Sequence of chain 40.C:
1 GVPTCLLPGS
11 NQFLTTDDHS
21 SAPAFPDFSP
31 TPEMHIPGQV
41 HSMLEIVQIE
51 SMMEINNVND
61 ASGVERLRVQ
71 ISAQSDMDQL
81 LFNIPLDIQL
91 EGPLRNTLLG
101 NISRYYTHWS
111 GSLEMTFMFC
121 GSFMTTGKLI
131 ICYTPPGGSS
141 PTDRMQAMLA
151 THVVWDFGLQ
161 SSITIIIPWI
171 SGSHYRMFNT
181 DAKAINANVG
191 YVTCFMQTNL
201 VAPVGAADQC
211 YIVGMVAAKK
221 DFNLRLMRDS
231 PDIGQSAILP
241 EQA

This protein binds this small molecule.
Small molecule (SMILES): Cc1cc(CCCOc2c(C)cc(-c3noc(C(F)(F)F)n3)cc2C)on1

Sequence of chain 40.A:
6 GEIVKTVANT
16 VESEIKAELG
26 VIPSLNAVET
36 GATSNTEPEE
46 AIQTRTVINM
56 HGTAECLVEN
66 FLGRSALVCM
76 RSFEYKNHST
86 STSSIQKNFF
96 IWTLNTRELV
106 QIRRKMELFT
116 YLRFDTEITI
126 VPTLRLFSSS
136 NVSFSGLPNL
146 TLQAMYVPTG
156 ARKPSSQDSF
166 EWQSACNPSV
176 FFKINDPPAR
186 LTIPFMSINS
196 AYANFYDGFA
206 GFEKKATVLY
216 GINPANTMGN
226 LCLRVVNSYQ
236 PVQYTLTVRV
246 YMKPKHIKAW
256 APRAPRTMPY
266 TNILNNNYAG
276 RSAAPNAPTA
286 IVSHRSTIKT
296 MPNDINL

Binding-site contacts:
Ligand atom F3 contacts residue ALA149 of chain 40.A at 3.6 Å.
Ligand atom N1A contacts residue LEU226 of chain 40.A at 3.6 Å.
Ligand atom F3 contacts residue PRO173 of chain 40.A at 2.6 Å.
Ligand atom O1 contacts residue TYR197 of chain 40.A at 3.3 Å.
Ligand atom C6B contacts residue LEU99 of chain 40.A at 3.9 Å (hydrophobic).
Ligand atom C3A contacts residue LEU226 of chain 40.A at 3.8 Å (hydrophobic).
Ligand atom CM2 contacts residue ILE188 of chain 40.A at 3.6 Å (hydrophobic).
Ligand atom F1 contacts residue LEU186 of chain 40.A at 3.1 Å.
Ligand atom N2 contacts residue PHE119 of chain 40.A at 3.5 Å.
Ligand atom CM3 contacts residue THR101 of chain 40.A at 3.8 Å.
Ligand atom C5B contacts residue ILE123 of chain 40.A at 3.7 Å (hydrophobic).
Ligand atom N2 contacts residue TYR197 of chain 40.A at 3.4 Å.
Ligand atom CM4 contacts residue PRO173 of chain 40.A at 3.7 Å (hydrophobic).
Ligand atom C2A contacts residue LEU226 of chain 40.A at 3.8 Å (hydrophobic).
Ligand atom N3A contacts residue TYR151 of chain 40.A at 3.6 Å.
Ligand atom F2 contacts residue VAL175 of chain 40.A at 3.2 Å.
Ligand atom F3 contacts residue TYR151 of chain 40.A at 2.9 Å.
Ligand atom CM2 contacts residue MET191 of chain 40.A at 3.4 Å (hydrophobic).
Ligand atom F3 contacts residue SER174 of chain 40.A at 3.8 Å.
Ligand atom CM4 contacts residue ALA149 of chain 40.A at 3.6 Å (hydrophobic).
Ligand atom F3 contacts residue MET150 of chain 40.A at 3.8 Å.
Ligand atom CM6 contacts residue TRP97 of chain 40.A at 3.6 Å (hydrophobic).
Ligand atom F2 contacts residue SER174 of chain 40.A at 3.7 Å.
Ligand atom C4 contacts residue THR101 of chain 40.A at 3.8 Å.
Ligand atom CM4 contacts residue LEU186 of chain 40.A at 3.8 Å (hydrophobic).
Ligand atom C2B contacts residue LEU99 of chain 40.A at 3.4 Å (hydrophobic).
Ligand atom C3A contacts residue LEU186 of chain 40.A at 3.8 Å (hydrophobic).
Ligand atom C3 contacts residue THR101 of chain 40.A at 3.8 Å.
Ligand atom O1 contacts residue PHE119 of chain 40.A at 3.5 Å.
Ligand atom C2B contacts residue ILE188 of chain 40.A at 3.7 Å (hydrophobic).
Ligand atom F2 contacts residue ALA149 of chain 40.A at 2.5 Å.
Ligand atom C3B contacts residue ILE188 of chain 40.A at 3.5 Å (hydrophobic).
Ligand atom C3C contacts residue THR121 of chain 40.A at 3.7 Å.
Ligand atom C6B contacts residue ILE123 of chain 40.A at 3.8 Å (hydrophobic).
Ligand atom O1B contacts residue LEU99 of chain 40.A at 3.6 Å.
Ligand atom C1B contacts residue LEU99 of chain 40.A at 3.6 Å (hydrophobic).
Ligand atom O1A contacts residue LEU226 of chain 40.A at 3.6 Å.
Ligand atom CM6 contacts residue ILE123 of chain 40.A at 3.8 Å (hydrophobic).
Ligand atom CM2 contacts residue LEU99 of chain 40.A at 3.3 Å (hydrophobic).
Ligand atom O1A contacts residue LEU186 of chain 40.A at 3.7 Å.

Sequence of chain 36.C:
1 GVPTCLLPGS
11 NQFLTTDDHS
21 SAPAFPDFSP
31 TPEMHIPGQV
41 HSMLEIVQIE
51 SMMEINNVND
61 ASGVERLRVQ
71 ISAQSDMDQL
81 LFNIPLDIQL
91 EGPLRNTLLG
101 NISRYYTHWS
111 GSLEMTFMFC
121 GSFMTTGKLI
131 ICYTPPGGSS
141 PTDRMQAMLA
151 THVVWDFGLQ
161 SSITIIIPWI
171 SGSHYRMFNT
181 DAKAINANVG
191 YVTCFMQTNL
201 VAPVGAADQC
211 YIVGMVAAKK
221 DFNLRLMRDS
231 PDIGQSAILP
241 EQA